Binding-site contacts:
Ligand atom C6 contacts residue PHE51 of chain 1.B at 3.7 Å (hydrophobic).
Ligand atom C3 contacts residue PHE51 of chain 1.B at 3.8 Å (hydrophobic).
Ligand atom C5 contacts residue PHE51 of chain 1.B at 3.6 Å (hydrophobic).
Ligand atom C6 contacts residue VAL351 of chain 1.B at 4.2 Å (hydrophobic).
Ligand atom C7 contacts residue VAL351 of chain 1.B at 4.3 Å (hydrophobic).
Ligand atom C4 contacts residue PHE51 of chain 1.B at 3.6 Å (hydrophobic).
Ligand atom C8 contacts residue PHE51 of chain 1.B at 3.9 Å (hydrophobic).
Ligand atom C2 contacts residue PHE51 of chain 1.B at 3.9 Å (hydrophobic).
Ligand atom C1 contacts residue PHE51 of chain 1.B at 3.9 Å (hydrophobic).
Ligand atom C6 contacts residue THR350 of chain 1.B at 4.4 Å.
Ligand atom C10 contacts residue ALA347 of chain 1.B at 4.3 Å (hydrophobic).
Ligand atom C8 contacts residue ILE333 of chain 1.B at 4.4 Å (hydrophobic).
Ligand atom C3 contacts residue ALA93 of chain 1.B at 4.2 Å (hydrophobic).
Ligand atom C7 contacts residue PHE51 of chain 1.B at 4.2 Å (hydrophobic).
Ligand atom C3 contacts residue GLY94 of chain 1.B at 4.4 Å.
Ligand atom C2 contacts residue GLY94 of chain 1.B at 4.2 Å.
Ligand atom C5 contacts residue THR350 of chain 1.B at 4.2 Å.

This small molecule binds to this protein.
Small molecule (SMILES): CCOP(=O)(Cc1ccc(C)cc1)OCC

Sequence of chain 1.B:
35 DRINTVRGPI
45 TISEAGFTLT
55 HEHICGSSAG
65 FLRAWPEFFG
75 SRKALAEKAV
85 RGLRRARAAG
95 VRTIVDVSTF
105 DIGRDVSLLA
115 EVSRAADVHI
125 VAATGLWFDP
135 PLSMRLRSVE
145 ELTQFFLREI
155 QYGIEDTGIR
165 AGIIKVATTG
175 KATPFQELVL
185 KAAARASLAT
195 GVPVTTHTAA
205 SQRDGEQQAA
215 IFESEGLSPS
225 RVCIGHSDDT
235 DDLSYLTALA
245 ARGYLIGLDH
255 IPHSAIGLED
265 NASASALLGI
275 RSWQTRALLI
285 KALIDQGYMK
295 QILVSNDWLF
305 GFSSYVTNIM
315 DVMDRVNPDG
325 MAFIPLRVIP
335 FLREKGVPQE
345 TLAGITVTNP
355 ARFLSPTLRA